Binding-site contacts:
Ligand atom O7 contacts residue ASN416 of chain 1.M at 3.9 Å.
Ligand atom O5 contacts residue ASN416 of chain 1.M at 2.3 Å (h-bond).
Ligand atom N2 contacts residue NAG1 of chain 1.QA at 4.1 Å.
Ligand atom C5 contacts residue PRO261 of chain 1.M at 4.1 Å (hydrophobic).
Ligand atom C7 contacts residue GLN263 of chain 1.M at 4.3 Å.
Ligand atom O6 contacts residue PRO261 of chain 1.M at 3.3 Å.
Ligand atom C8 contacts residue VAL414 of chain 1.M at 4.4 Å (hydrophobic).
Ligand atom C3 contacts residue ASN416 of chain 1.M at 3.8 Å.
Ligand atom C4 contacts residue ASN416 of chain 1.M at 4.2 Å.
Ligand atom N2 contacts residue ASN416 of chain 1.M at 3.0 Å (h-bond).
Ligand atom C7 contacts residue ASN416 of chain 1.M at 3.7 Å.
Ligand atom C8 contacts residue NAG1 of chain 1.QA at 3.3 Å.
Ligand atom C6 contacts residue LEU235 of chain 1.M at 4.1 Å (hydrophobic).
Ligand atom O6 contacts residue LEU235 of chain 1.M at 3.2 Å.
Ligand atom C1 contacts residue ASN416 of chain 1.M at 1.4 Å.
Ligand atom C7 contacts residue NAG1 of chain 1.QA at 4.2 Å.
Ligand atom O6 contacts residue ASN416 of chain 1.M at 4.4 Å.
Ligand atom O7 contacts residue GLN263 of chain 1.M at 3.7 Å.
Ligand atom C5 contacts residue ASN416 of chain 1.M at 3.6 Å.
Ligand atom C2 contacts residue ASN416 of chain 1.M at 2.5 Å.
Ligand atom C6 contacts residue PRO261 of chain 1.M at 3.6 Å (hydrophobic).
Ligand atom O5 contacts residue PRO261 of chain 1.M at 3.7 Å.
Ligand atom C8 contacts residue GLN263 of chain 1.M at 4.3 Å.

A protein and the small-molecule ligand that binds it are described below.
Small molecule (SMILES): CC(=O)N[C@H]1[C@H](O[C@H]2[C@H](O)[C@@H](NC(C)=O)CO[C@@H]2CO)O[C@H](CO)[C@@H](O)[C@@H]1O

Sequence of chain 1.M:
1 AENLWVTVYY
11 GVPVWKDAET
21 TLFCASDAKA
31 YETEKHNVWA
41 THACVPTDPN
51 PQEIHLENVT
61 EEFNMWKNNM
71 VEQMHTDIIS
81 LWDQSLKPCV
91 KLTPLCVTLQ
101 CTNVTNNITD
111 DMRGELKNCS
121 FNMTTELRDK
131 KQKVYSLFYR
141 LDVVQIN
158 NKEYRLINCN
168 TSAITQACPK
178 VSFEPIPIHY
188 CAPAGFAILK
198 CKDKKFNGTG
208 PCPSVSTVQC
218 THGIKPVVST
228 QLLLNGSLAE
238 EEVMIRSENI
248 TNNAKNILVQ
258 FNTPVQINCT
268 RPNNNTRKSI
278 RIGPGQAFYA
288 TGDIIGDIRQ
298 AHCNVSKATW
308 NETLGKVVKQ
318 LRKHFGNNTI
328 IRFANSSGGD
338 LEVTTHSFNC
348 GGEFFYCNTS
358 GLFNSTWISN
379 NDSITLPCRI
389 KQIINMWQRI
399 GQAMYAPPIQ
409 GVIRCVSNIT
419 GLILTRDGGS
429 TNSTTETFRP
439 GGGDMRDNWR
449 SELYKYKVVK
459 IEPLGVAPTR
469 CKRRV